Binding-site contacts:
Ligand atom P contacts residue TYR264 of chain 1.A at 3.6 Å.
Ligand atom O1P contacts residue TYR264 of chain 1.A at 3.6 Å.
Ligand atom C4 contacts residue SER247 of chain 1.A at 3.9 Å.
Ligand atom P contacts residue ASN212 of chain 1.A at 3.9 Å.
Ligand atom O1 contacts residue ARG276 of chain 1.A at 3.0 Å (salt-bridge).
Ligand atom O3P contacts residue TYR215 of chain 1.A at 3.0 Å (h-bond).
Ligand atom O4 contacts residue MET248 of chain 1.A at 3.1 Å (h-bond).
Ligand atom C1 contacts residue ASP121 of chain 1.A at 3.6 Å.
Ligand atom O3 contacts residue ASP121 of chain 1.A at 2.7 Å (salt-bridge).
Ligand atom O6 contacts residue TYR264 of chain 1.A at 3.7 Å.
Ligand atom O4 contacts residue GLY246 of chain 1.A at 3.6 Å.
Ligand atom O1P contacts residue ASN212 of chain 1.A at 3.0 Å (h-bond).
Ligand atom O6 contacts residue LYS274 of chain 1.A at 2.6 Å (salt-bridge).
Ligand atom C5 contacts residue LYS274 of chain 1.A at 3.9 Å.
Ligand atom C6 contacts residue GLY246 of chain 1.A at 3.5 Å.
Ligand atom C3 contacts residue ASP121 of chain 1.A at 3.6 Å.
Ligand atom O1P contacts residue TYR244 of chain 1.A at 2.7 Å (h-bond).
Ligand atom O2P contacts residue ASN212 of chain 1.A at 3.8 Å.
Ligand atom C1 contacts residue LEU275 of chain 1.A at 3.7 Å (hydrophobic).
Ligand atom C2 contacts residue ASP121 of chain 1.A at 3.9 Å.
Ligand atom C6 contacts residue LYS274 of chain 1.A at 3.7 Å.
Ligand atom C6 contacts residue TYR244 of chain 1.A at 3.7 Å (hydrophobic).
Ligand atom O3 contacts residue SER247 of chain 1.A at 3.4 Å.
Ligand atom C5 contacts residue TYR264 of chain 1.A at 3.8 Å (hydrophobic).
Ligand atom O4 contacts residue SER247 of chain 1.A at 3.5 Å.
Ligand atom C4 contacts residue GLY246 of chain 1.A at 3.2 Å.
Ligand atom O3P contacts residue LYS274 of chain 1.A at 3.7 Å.
Ligand atom O1 contacts residue GLU280 of chain 1.A at 3.6 Å.
Ligand atom O1 contacts residue LYS274 of chain 1.A at 3.5 Å.
Ligand atom P contacts residue LYS274 of chain 1.A at 3.7 Å.
Ligand atom O1 contacts residue LEU275 of chain 1.A at 3.8 Å.
Ligand atom O3 contacts residue MET248 of chain 1.A at 2.6 Å (h-bond).
Ligand atom O2 contacts residue ASP121 of chain 1.A at 3.9 Å.
Ligand atom C1 contacts residue GLU280 of chain 1.A at 3.1 Å.
Ligand atom C3 contacts residue MET248 of chain 1.A at 3.4 Å (hydrophobic).
Ligand atom C5 contacts residue GLY246 of chain 1.A at 3.9 Å.
Ligand atom O5 contacts residue LYS274 of chain 1.A at 3.1 Å (salt-bridge).
Ligand atom C4 contacts residue MET248 of chain 1.A at 3.6 Å (hydrophobic).
Ligand atom O3P contacts residue TYR264 of chain 1.A at 2.9 Å (h-bond).
Ligand atom O2 contacts residue GLY122 of chain 1.A at 3.8 Å.

The protein below binds the small molecule below.
Small molecule (SMILES): O=P(O)(O)OC[C@H]1O[C@](O)(CO)[C@@H](O)[C@@H]1O

Sequence of chain 1.A:
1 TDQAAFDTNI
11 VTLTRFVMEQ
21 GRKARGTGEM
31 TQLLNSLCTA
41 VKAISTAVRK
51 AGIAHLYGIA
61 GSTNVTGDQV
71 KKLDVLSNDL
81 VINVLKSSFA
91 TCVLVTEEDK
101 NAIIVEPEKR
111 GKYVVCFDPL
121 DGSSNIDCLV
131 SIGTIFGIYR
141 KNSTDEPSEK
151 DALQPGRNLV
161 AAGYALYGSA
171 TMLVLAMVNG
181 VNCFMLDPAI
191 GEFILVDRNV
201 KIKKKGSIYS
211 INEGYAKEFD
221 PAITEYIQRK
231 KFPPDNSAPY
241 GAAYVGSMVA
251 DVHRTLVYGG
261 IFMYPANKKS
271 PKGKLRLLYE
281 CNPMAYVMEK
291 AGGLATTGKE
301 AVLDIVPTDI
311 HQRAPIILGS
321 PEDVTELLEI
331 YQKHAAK